Sequence of chain 1.O:
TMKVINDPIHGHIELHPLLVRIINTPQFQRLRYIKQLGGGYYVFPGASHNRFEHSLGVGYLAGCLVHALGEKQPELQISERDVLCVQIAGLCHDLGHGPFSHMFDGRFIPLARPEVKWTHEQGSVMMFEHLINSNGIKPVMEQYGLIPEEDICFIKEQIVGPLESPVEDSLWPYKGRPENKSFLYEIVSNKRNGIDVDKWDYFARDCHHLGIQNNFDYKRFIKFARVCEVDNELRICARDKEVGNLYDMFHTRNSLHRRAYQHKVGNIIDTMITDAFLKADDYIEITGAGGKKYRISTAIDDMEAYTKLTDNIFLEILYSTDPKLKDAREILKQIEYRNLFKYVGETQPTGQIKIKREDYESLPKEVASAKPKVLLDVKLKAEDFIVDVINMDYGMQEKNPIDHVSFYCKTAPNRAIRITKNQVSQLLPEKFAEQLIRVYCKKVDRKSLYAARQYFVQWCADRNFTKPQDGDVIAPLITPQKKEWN

Binding-site contacts:
Ligand atom O1B contacts residue HIS109 of chain 1.O at 3.4 Å (h-bond).
Ligand atom O3' contacts residue ASP213 of chain 1.O at 2.7 Å (salt-bridge).
Ligand atom O2A contacts residue FE1 of chain 1.ZD at 2.2 Å.
Ligand atom O2B contacts residue MG1 of chain 1.BE at 2.5 Å.
Ligand atom N7 contacts residue HIS264 of chain 1.O at 3.5 Å.
Ligand atom O5' contacts residue HIS109 of chain 1.O at 3.0 Å (h-bond).
Ligand atom O2A contacts residue HIS61 of chain 1.O at 3.3 Å (h-bond).
Ligand atom O1G contacts residue LYS206 of chain 1.O at 3.2 Å.
Ligand atom PA contacts residue FE1 of chain 1.ZD at 3.1 Å.
Ligand atom O4' contacts residue HIS109 of chain 1.O at 3.4 Å.
Ligand atom O2B contacts residue ASP205 of chain 1.O at 3.3 Å (salt-bridge).
Ligand atom O1A contacts residue ASP101 of chain 1.O at 2.6 Å (salt-bridge).
Ligand atom O1A contacts residue HIS127 of chain 1.O at 2.5 Å (h-bond).
Ligand atom O1G contacts residue ARG260 of chain 1.O at 3.3 Å (salt-bridge).
Ligand atom O4' contacts residue ARG58 of chain 1.O at 3.1 Å (salt-bridge).
Ligand atom PA contacts residue ASP205 of chain 1.O at 3.2 Å.
Ligand atom O3G contacts residue LYS206 of chain 1.O at 2.9 Å (salt-bridge).
Ligand atom N2 contacts residue LEU44 of chain 1.O at 3.0 Å (h-bond).
Ligand atom O3' contacts residue GLN43 of chain 1.O at 3.1 Å (h-bond).
Ligand atom O3' contacts residue TYR209 of chain 1.O at 3.4 Å.
Ligand atom PB contacts residue ASP205 of chain 1.O at 3.5 Å.
Ligand atom N1 contacts residue TYR268 of chain 1.O at 3.5 Å (h-bond).
Ligand atom O1A contacts residue FE1 of chain 1.ZD at 3.2 Å.
Ligand atom C4' contacts residue ARG58 of chain 1.O at 3.4 Å.
Ligand atom O2A contacts residue ASP101 of chain 1.O at 3.0 Å (salt-bridge).
Ligand atom O2A contacts residue ARG58 of chain 1.O at 2.9 Å (salt-bridge).
Ligand atom O1A contacts residue HIS104 of chain 1.O at 3.3 Å (h-bond).
Ligand atom C6 contacts residue GLN269 of chain 1.O at 3.4 Å.
Ligand atom PA contacts residue MG1 of chain 1.AE at 3.5 Å.
Ligand atom N3A contacts residue ASP205 of chain 1.O at 2.4 Å (salt-bridge).
Ligand atom O1G contacts residue TYR209 of chain 1.O at 2.5 Å (h-bond).
Ligand atom O6 contacts residue GLN269 of chain 1.O at 2.7 Å (h-bond).
Ligand atom O2A contacts residue ASP205 of chain 1.O at 3.1 Å (salt-bridge).
Ligand atom O1A contacts residue MG1 of chain 1.AE at 2.3 Å.
Ligand atom C8 contacts residue HIS109 of chain 1.O at 3.4 Å.
Ligand atom C2' contacts residue TYR268 of chain 1.O at 3.5 Å (hydrophobic).
Ligand atom C3' contacts residue ASP213 of chain 1.O at 3.4 Å.
Ligand atom C3' contacts residue TYR209 of chain 1.O at 3.5 Å (hydrophobic).
Ligand atom O2G contacts residue ARG260 of chain 1.O at 3.0 Å (salt-bridge).
Ligand atom O3G contacts residue MG1 of chain 1.BE at 2.2 Å.

A protein and the small-molecule ligand that binds it are described below.
Small molecule (SMILES): Nc1nc2c(ncn2[C@H]2C[C@H](O)[C@@H](CO[P](=O)(O)N[P](=O)(O)OP(=O)(O)O)O2)c(=O)[nH]1